Sequence of chain 1.A:
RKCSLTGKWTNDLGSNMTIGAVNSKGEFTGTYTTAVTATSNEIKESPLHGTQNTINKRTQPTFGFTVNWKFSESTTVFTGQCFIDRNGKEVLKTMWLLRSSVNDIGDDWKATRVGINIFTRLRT

Binding-site contacts:
Ligand atom C13 contacts residue SER101 of chain 2.A at 3.5 Å.
Ligand atom C2 contacts residue TRP110 of chain 1.A at 3.4 Å (hydrophobic).
Ligand atom C10 contacts residue THR38 of chain 2.A at 3.6 Å.
Ligand atom C21 contacts residue LYS111 of chain 2.A at 3.5 Å.
Ligand atom C9 contacts residue PHE72 of chain 2.A at 3.6 Å (hydrophobic).
Ligand atom N31 contacts residue THR40 of chain 2.A at 3.6 Å.
Ligand atom O11 contacts residue ALA39 of chain 2.A at 2.6 Å (h-bond).
Ligand atom O16 contacts residue ARG114 of chain 2.A at 3.5 Å (salt-bridge).
Ligand atom O11 contacts residue THR38 of chain 2.A at 2.9 Å (h-bond).
Ligand atom C4 contacts residue VAL37 of chain 2.A at 3.6 Å (hydrophobic).
Ligand atom C3 contacts residue TYR33 of chain 2.A at 3.6 Å (hydrophobic).
Ligand atom C11 contacts residue THR38 of chain 2.A at 3.4 Å.
Ligand atom C7 contacts residue TRP70 of chain 2.A at 3.6 Å (hydrophobic).
Ligand atom C17 contacts residue LYS111 of chain 2.A at 3.3 Å.
Ligand atom C14 contacts residue SER101 of chain 2.A at 3.5 Å.
Ligand atom C14 contacts residue ARG114 of chain 2.A at 3.4 Å.
Ligand atom C1 contacts residue THR40 of chain 2.A at 3.4 Å.
Ligand atom C6 contacts residue TRP97 of chain 2.A at 3.7 Å (hydrophobic).
Ligand atom C12 contacts residue SER75 of chain 2.A at 3.4 Å.
Ligand atom N2 contacts residue VAL37 of chain 2.A at 3.5 Å.
Ligand atom O3 contacts residue SER16 of chain 2.A at 3.0 Å (h-bond).
Ligand atom C7 contacts residue VAL37 of chain 2.A at 3.3 Å (hydrophobic).
Ligand atom C20 contacts residue ALA39 of chain 1.A at 3.2 Å (hydrophobic).
Ligand atom O3 contacts residue TYR33 of chain 2.A at 2.9 Å (h-bond).
Ligand atom O3 contacts residue ASN118 of chain 2.A at 3.6 Å (h-bond).
Ligand atom S1 contacts residue THR77 of chain 2.A at 3.0 Å (h-bond).
Ligand atom N31 contacts residue SER75 of chain 2.A at 3.1 Å (h-bond).
Ligand atom N1 contacts residue ASN118 of chain 2.A at 2.9 Å (h-bond).
Ligand atom C15 contacts residue SER101 of chain 2.A at 2.7 Å.
Ligand atom C4 contacts residue TRP110 of chain 1.A at 3.6 Å (hydrophobic).
Ligand atom C3 contacts residue ASN118 of chain 2.A at 3.6 Å.
Ligand atom C16 contacts residue ARG114 of chain 2.A at 3.5 Å.
Ligand atom N2 contacts residue THR35 of chain 2.A at 3.0 Å (h-bond).
Ligand atom C17 contacts residue ARG114 of chain 1.A at 3.3 Å.
Ligand atom C1 contacts residue ALA39 of chain 2.A at 3.0 Å (hydrophobic).
Ligand atom C19 contacts residue ARG114 of chain 1.A at 3.2 Å.
Ligand atom C15 contacts residue ARG114 of chain 2.A at 2.8 Å.
Ligand atom C12 contacts residue SER101 of chain 2.A at 2.9 Å.
Ligand atom O3 contacts residue ASN12 of chain 2.A at 3.1 Å (h-bond).
Ligand atom C18 contacts residue LYS111 of chain 2.A at 3.5 Å.

Sequence of chain 2.A:
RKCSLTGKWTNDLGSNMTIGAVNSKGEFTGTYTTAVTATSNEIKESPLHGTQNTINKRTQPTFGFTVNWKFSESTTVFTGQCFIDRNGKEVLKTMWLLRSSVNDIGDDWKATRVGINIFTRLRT

The protein below binds the small molecule below.
Small molecule (SMILES): O=C(CCCCCNC(=O)CCCC[C@@H]1SC[C@@H]2NC(=O)N[C@@H]21)NCCCCCC(=O)C12C3=C4C5=C1[Fe]45321678C2=C1C6C7=C28